The protein below binds the small molecule below.
Small molecule (SMILES): CC(C)C[C@H](NC(=O)[C@H](CC1=CN=C2C=CC=CC12)NC(=O)[C@H](C)NC(=O)[C@H](C)N)C(=O)N[C@@H](Cc1ccccc1)C(=O)N[C@@H](CCC(=O)O)C(=O)N[C@@H](C)C=O

Binding-site contacts:
Ligand atom CD1 contacts residue ASN207 of chain 4.A at 3.5 Å.
Ligand atom CZ contacts residue ALA42 of chain 4.A at 3.5 Å (hydrophobic).
Ligand atom CD2 contacts residue GLU45 of chain 4.A at 3.7 Å.
Ligand atom O contacts residue ASN207 of chain 4.A at 2.8 Å (h-bond).
Ligand atom CD1 contacts residue VAL40 of chain 7.A at 3.8 Å (hydrophobic).
Ligand atom NE1 contacts residue ASN74 of chain 7.A at 2.8 Å (h-bond).
Ligand atom CA contacts residue VAL205 of chain 4.A at 3.2 Å (hydrophobic).
Ligand atom O contacts residue VAL205 of chain 4.A at 3.6 Å (h-bond).
Ligand atom CZ2 contacts residue ARG34 of chain 4.A at 3.7 Å.
Ligand atom CE2 contacts residue ASN207 of chain 4.A at 3.5 Å.
Ligand atom O contacts residue ASN207 of chain 4.A at 3.1 Å (h-bond).
Ligand atom CE2 contacts residue VAL40 of chain 7.A at 3.6 Å (hydrophobic).
Ligand atom CA contacts residue GLU44 of chain 7.A at 3.8 Å.
Ligand atom CD1 contacts residue SER38 of chain 4.A at 3.6 Å.
Ligand atom CE3 contacts residue LEU41 of chain 7.A at 3.8 Å (hydrophobic).
Ligand atom O contacts residue LYS204 of chain 4.A at 3.8 Å.
Ligand atom O contacts residue ALA206 of chain 4.A at 3.2 Å.
Ligand atom NE1 contacts residue ASN207 of chain 4.A at 3.6 Å (h-bond).
Ligand atom CZ2 contacts residue ASN74 of chain 7.A at 3.5 Å.
Ligand atom C contacts residue LEU203 of chain 4.A at 3.4 Å (hydrophobic).
Ligand atom NE1 contacts residue VAL40 of chain 7.A at 3.7 Å.
Ligand atom O contacts residue VAL205 of chain 4.A at 3.0 Å (h-bond).
Ligand atom CG contacts residue VAL40 of chain 7.A at 3.7 Å (hydrophobic).
Ligand atom CZ2 contacts residue ASN207 of chain 4.A at 3.7 Å.
Ligand atom C contacts residue VAL205 of chain 4.A at 3.5 Å (hydrophobic).
Ligand atom CA contacts residue GLU44 of chain 7.A at 3.9 Å.
Ligand atom N contacts residue GLU44 of chain 7.A at 3.0 Å (salt-bridge).
Ligand atom CE1 contacts residue SER38 of chain 4.A at 3.8 Å.
Ligand atom CH2 contacts residue ILE37 of chain 7.A at 3.8 Å (hydrophobic).
Ligand atom C contacts residue GLU44 of chain 7.A at 3.4 Å.
Ligand atom CD2 contacts residue LEU41 of chain 4.A at 3.5 Å (hydrophobic).
Ligand atom CD2 contacts residue VAL40 of chain 7.A at 3.5 Å (hydrophobic).
Ligand atom N contacts residue VAL205 of chain 4.A at 2.8 Å (h-bond).
Ligand atom N contacts residue GLU44 of chain 7.A at 3.0 Å (salt-bridge).
Ligand atom CB contacts residue GLU44 of chain 7.A at 3.6 Å.
Ligand atom CZ contacts residue SER38 of chain 4.A at 3.3 Å.
Ligand atom CH2 contacts residue ARG34 of chain 4.A at 3.5 Å.
Ligand atom CD1 contacts residue ASN74 of chain 7.A at 3.7 Å.
Ligand atom CA contacts residue VAL205 of chain 4.A at 3.8 Å (hydrophobic).
Ligand atom CE2 contacts residue GLU45 of chain 4.A at 3.8 Å.

Sequence of chain 7.A:
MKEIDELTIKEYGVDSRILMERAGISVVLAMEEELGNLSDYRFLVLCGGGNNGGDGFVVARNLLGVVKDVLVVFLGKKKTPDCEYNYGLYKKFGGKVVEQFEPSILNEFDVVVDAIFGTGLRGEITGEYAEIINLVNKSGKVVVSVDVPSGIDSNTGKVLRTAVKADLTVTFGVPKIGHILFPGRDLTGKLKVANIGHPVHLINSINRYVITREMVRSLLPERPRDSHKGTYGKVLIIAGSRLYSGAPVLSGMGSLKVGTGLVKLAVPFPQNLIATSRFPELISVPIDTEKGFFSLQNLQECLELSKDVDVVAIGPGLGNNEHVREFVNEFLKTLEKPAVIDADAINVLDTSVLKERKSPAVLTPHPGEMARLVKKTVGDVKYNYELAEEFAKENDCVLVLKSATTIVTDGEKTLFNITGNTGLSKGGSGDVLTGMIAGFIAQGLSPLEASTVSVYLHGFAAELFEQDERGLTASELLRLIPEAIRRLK

Sequence of chain 4.A:
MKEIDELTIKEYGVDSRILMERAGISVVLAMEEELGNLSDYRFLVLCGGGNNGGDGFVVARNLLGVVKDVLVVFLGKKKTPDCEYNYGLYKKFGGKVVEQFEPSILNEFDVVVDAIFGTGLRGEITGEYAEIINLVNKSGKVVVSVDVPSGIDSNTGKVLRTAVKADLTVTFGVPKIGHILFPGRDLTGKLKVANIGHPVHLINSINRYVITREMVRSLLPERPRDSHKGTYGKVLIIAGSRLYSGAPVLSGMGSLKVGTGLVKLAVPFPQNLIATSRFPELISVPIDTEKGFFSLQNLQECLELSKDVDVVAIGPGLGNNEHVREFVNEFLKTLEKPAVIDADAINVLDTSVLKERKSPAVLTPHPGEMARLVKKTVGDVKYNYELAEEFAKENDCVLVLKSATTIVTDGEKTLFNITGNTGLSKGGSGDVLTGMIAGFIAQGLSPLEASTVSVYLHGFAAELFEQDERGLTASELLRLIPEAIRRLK